Binding-site contacts:
Ligand atom C21 contacts residue ALA279 of chain 1.C at 3.6 Å (hydrophobic).
Ligand atom C24 contacts residue LEU275 of chain 1.C at 3.9 Å (hydrophobic).
Ligand atom C26 contacts residue ILE441 of chain 1.C at 4.0 Å (hydrophobic).
Ligand atom C26 contacts residue LEU275 of chain 1.C at 4.2 Å (hydrophobic).
Ligand atom C27 contacts residue LEU276 of chain 1.C at 4.0 Å (hydrophobic).
Ligand atom C4 contacts residue LYS457 of chain 1.C at 3.4 Å.
Ligand atom C3 contacts residue LYS457 of chain 1.C at 4.0 Å.
Ligand atom C24 contacts residue GLY445 of chain 1.C at 4.0 Å.
Ligand atom C5 contacts residue LYS457 of chain 1.C at 4.2 Å.
Ligand atom C16 contacts residue ILE448 of chain 1.C at 3.8 Å (hydrophobic).
Ligand atom C26 contacts residue GLY445 of chain 1.C at 4.1 Å.
Ligand atom C1 contacts residue TYR283 of chain 1.C at 4.3 Å (hydrophobic).
Ligand atom C14 contacts residue LEU282 of chain 1.C at 4.2 Å (hydrophobic).
Ligand atom C1 contacts residue LEU282 of chain 1.C at 3.9 Å (hydrophobic).
Ligand atom C23 contacts residue LEU275 of chain 1.C at 4.5 Å (hydrophobic).
Ligand atom C12 contacts residue ALA279 of chain 1.C at 4.5 Å (hydrophobic).
Ligand atom C2 contacts residue LEU282 of chain 1.C at 3.6 Å (hydrophobic).
Ligand atom C15 contacts residue ILE448 of chain 1.C at 4.1 Å (hydrophobic).
Ligand atom C7 contacts residue LEU282 of chain 1.C at 4.0 Å (hydrophobic).
Ligand atom C23 contacts residue ALA279 of chain 1.C at 4.0 Å (hydrophobic).
Ligand atom C7 contacts residue ILE454 of chain 1.C at 3.8 Å (hydrophobic).
Ligand atom C6 contacts residue LYS457 of chain 1.C at 4.1 Å.
Ligand atom C15 contacts residue ILE454 of chain 1.C at 3.6 Å (hydrophobic).
Ligand atom C26 contacts residue LEU272 of chain 1.C at 3.9 Å (hydrophobic).

The small molecule below binds the protein below.
Small molecule (SMILES): CC(C)CCC[C@@H](C)[C@H]1CC[C@H]2[C@@H]3CC=C4C[C@@H](O)CC[C@]4(C)[C@H]3CC[C@]12C

Sequence of chain 1.C:
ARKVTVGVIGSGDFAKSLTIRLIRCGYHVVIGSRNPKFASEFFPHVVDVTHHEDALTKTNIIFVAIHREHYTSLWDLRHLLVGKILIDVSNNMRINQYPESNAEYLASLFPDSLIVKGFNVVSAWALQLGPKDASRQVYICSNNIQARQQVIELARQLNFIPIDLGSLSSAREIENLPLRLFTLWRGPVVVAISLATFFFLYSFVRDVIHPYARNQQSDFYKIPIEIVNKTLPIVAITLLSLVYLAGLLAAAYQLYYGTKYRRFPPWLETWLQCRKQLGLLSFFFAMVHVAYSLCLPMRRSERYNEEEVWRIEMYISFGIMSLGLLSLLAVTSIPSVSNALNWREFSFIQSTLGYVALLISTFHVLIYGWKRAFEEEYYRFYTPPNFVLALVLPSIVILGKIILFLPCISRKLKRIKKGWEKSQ